Binding-site contacts:
Ligand atom C1 contacts residue ASN340 of chain 1.B at 1.4 Å.
Ligand atom C4 contacts residue ASN340 of chain 1.B at 4.3 Å.
Ligand atom C8 contacts residue LEU438 of chain 1.B at 3.3 Å (hydrophobic).
Ligand atom C5 contacts residue ASN340 of chain 1.B at 3.7 Å.
Ligand atom C7 contacts residue PHE368 of chain 1.B at 4.5 Å (hydrophobic).
Ligand atom C7 contacts residue ARG506 of chain 1.B at 4.3 Å.
Ligand atom C8 contacts residue ASN340 of chain 1.B at 4.4 Å.
Ligand atom O5 contacts residue ASN340 of chain 1.B at 2.4 Å (h-bond).
Ligand atom N2 contacts residue ASN340 of chain 1.B at 2.8 Å (h-bond).
Ligand atom O7 contacts residue PHE368 of chain 1.B at 3.5 Å.
Ligand atom N2 contacts residue LEU438 of chain 1.B at 4.0 Å.
Ligand atom C8 contacts residue ARG506 of chain 1.B at 3.2 Å.
Ligand atom O7 contacts residue ASN340 of chain 1.B at 3.5 Å (h-bond).
Ligand atom C7 contacts residue ASN340 of chain 1.B at 3.4 Å.
Ligand atom C7 contacts residue LEU438 of chain 1.B at 4.1 Å (hydrophobic).
Ligand atom C2 contacts residue ASN340 of chain 1.B at 2.5 Å.
Ligand atom C3 contacts residue ASN340 of chain 1.B at 3.8 Å.

The protein below binds the small molecule below.
Small molecule (SMILES): CC(=O)N[C@@H]1[C@@H](O)[C@H](O)[C@@H](CO)O[C@H]1O

Sequence of chain 1.B:
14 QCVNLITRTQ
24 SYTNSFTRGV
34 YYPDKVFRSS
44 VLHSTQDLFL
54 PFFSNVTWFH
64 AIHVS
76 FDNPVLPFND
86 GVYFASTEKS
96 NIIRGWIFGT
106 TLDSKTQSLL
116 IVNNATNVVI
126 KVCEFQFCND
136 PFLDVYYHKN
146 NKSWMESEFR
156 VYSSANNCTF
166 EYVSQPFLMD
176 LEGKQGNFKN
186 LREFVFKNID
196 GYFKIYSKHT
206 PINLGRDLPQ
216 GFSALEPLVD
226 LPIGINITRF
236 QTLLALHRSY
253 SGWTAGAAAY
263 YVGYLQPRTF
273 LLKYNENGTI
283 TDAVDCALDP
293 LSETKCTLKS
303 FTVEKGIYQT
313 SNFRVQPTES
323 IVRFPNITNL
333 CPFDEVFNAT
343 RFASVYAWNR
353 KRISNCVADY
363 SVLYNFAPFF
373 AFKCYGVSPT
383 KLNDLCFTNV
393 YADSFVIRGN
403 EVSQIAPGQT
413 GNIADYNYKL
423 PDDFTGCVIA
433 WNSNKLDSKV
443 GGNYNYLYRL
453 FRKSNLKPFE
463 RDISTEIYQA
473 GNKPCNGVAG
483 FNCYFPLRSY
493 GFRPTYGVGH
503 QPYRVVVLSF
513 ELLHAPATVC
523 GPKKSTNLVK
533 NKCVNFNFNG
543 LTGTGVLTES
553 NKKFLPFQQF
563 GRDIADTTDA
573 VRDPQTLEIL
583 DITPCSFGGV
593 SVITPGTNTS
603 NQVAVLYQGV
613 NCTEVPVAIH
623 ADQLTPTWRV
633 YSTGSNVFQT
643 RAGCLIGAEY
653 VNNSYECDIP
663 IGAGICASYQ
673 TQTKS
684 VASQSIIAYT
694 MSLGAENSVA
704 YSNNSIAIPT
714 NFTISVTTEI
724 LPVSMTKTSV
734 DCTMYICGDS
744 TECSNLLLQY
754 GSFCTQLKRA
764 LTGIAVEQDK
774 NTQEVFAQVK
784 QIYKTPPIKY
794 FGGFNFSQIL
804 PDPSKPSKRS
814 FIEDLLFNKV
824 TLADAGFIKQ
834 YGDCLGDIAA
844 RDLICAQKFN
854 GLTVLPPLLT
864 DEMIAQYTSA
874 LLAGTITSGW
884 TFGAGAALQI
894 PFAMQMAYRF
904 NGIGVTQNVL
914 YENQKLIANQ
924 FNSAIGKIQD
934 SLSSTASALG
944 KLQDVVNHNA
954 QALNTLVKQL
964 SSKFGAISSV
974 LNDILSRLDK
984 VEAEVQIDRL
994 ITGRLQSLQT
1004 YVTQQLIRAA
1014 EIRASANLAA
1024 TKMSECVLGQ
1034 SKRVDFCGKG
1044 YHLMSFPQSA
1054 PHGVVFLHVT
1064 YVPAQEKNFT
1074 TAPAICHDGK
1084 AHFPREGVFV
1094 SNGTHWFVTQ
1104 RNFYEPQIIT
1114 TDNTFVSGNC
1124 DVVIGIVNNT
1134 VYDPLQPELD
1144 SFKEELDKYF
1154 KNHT